Sequence of chain 1.A:
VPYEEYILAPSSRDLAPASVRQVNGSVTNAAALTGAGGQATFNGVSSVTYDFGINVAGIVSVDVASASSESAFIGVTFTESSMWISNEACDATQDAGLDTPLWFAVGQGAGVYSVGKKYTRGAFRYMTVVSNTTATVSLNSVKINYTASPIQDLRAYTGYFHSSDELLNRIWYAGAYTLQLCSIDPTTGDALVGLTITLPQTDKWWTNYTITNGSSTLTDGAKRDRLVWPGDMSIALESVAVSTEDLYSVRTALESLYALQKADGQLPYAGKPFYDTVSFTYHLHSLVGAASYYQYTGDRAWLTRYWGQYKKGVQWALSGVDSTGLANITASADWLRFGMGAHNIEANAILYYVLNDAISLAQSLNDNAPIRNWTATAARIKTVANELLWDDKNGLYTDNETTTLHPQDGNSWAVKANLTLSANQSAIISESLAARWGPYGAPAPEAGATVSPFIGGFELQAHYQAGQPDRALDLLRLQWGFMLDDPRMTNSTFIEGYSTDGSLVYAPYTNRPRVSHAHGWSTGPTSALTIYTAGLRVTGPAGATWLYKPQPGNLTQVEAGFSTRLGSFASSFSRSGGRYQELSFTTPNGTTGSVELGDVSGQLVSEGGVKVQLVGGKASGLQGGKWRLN

A protein and the small-molecule ligand that binds it are described below.
Small molecule (SMILES): CC(=O)N[C@H]1[C@H](O[C@H]2[C@H](O)[C@@H](NC(C)=O)CO[C@@H]2CO)O[C@H](CO)[C@@H](O[C@@H]2O[C@H](CO)[C@@H](O)[C@H](O)[C@@H]2O)[C@@H]1O

Binding-site contacts:
Ligand atom C8 contacts residue LEU428 of chain 1.A at 4.5 Å (hydrophobic).
Ligand atom C6 contacts residue LYS389 of chain 1.A at 3.8 Å.
Ligand atom C1 contacts residue ASN425 of chain 1.A at 1.4 Å.
Ligand atom O7 contacts residue ASN425 of chain 1.A at 3.2 Å (h-bond).
Ligand atom C3 contacts residue ASN425 of chain 1.A at 3.8 Å.
Ligand atom C2 contacts residue ASN425 of chain 1.A at 2.4 Å.
Ligand atom N2 contacts residue ASN425 of chain 1.A at 2.9 Å (h-bond).
Ligand atom O6 contacts residue LEU428 of chain 1.A at 2.9 Å (h-bond).
Ligand atom C7 contacts residue ASN425 of chain 1.A at 3.2 Å.
Ligand atom C4 contacts residue ASN425 of chain 1.A at 4.2 Å.
Ligand atom C6 contacts residue LEU428 of chain 1.A at 3.6 Å (hydrophobic).
Ligand atom O5 contacts residue LYS389 of chain 1.A at 2.9 Å (salt-bridge).
Ligand atom O5 contacts residue ASN425 of chain 1.A at 2.3 Å (h-bond).
Ligand atom C6 contacts residue THR427 of chain 1.A at 4.4 Å.
Ligand atom O6 contacts residue SER429 of chain 1.A at 3.8 Å.
Ligand atom C5 contacts residue LYS389 of chain 1.A at 4.0 Å.
Ligand atom O6 contacts residue LYS389 of chain 1.A at 3.2 Å (salt-bridge).
Ligand atom C8 contacts residue ASN425 of chain 1.A at 4.4 Å.
Ligand atom C5 contacts residue ASN425 of chain 1.A at 3.6 Å.
Ligand atom O5 contacts residue THR427 of chain 1.A at 4.2 Å.
Ligand atom C1 contacts residue LYS389 of chain 1.A at 3.7 Å.
Ligand atom O6 contacts residue THR427 of chain 1.A at 3.0 Å (h-bond).